Binding-site contacts:
Ligand atom C2 contacts residue ASN100 of chain 1.K at 2.4 Å.
Ligand atom C8 contacts residue HIS130 of chain 1.K at 3.4 Å.
Ligand atom C8 contacts residue TRP103 of chain 1.K at 3.3 Å (hydrophobic).
Ligand atom C3 contacts residue ASN100 of chain 1.K at 3.7 Å.
Ligand atom N2 contacts residue ASN100 of chain 1.K at 2.9 Å (h-bond).
Ligand atom O7 contacts residue SER102 of chain 1.K at 3.6 Å.
Ligand atom C4 contacts residue ASN100 of chain 1.K at 4.2 Å.
Ligand atom O7 contacts residue ASN100 of chain 1.K at 3.7 Å.
Ligand atom C2 contacts residue SER102 of chain 1.K at 4.3 Å.
Ligand atom O5 contacts residue SER102 of chain 1.K at 4.4 Å.
Ligand atom C1 contacts residue ASN100 of chain 1.K at 1.4 Å.
Ligand atom C7 contacts residue TRP103 of chain 1.K at 3.8 Å (hydrophobic).
Ligand atom C7 contacts residue ASN100 of chain 1.K at 3.5 Å.
Ligand atom O5 contacts residue ASN100 of chain 1.K at 2.4 Å (h-bond).
Ligand atom C5 contacts residue ASN100 of chain 1.K at 3.7 Å.
Ligand atom O7 contacts residue TRP103 of chain 1.K at 3.9 Å.
Ligand atom C8 contacts residue ASN100 of chain 1.K at 3.8 Å.

Sequence of chain 1.K:
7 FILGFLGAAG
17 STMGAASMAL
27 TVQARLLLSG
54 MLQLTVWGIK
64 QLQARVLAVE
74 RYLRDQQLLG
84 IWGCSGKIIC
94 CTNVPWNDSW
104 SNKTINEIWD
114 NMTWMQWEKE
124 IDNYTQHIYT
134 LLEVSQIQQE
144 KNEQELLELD

The protein below binds the small molecule below.
Small molecule (SMILES): CC(=O)N[C@@H]1[C@@H](O)[C@H](O)[C@@H](CO)O[C@H]1O